A small-molecule ligand and the protein it binds are described below.
Small molecule (SMILES): CC(=O)N[C@H]1[C@H](O[C@H]2[C@H](O)[C@@H](NC(C)=O)CO[C@@H]2CO)O[C@H](CO)[C@@H](O)[C@@H]1O

Binding-site contacts:
Ligand atom O4 contacts residue LEU896 of chain 1.A at 3.8 Å.
Ligand atom C2 contacts residue GLN1045 of chain 1.A at 4.2 Å.
Ligand atom C4 contacts residue ASN691 of chain 1.A at 4.2 Å.
Ligand atom C2 contacts residue ASN691 of chain 1.A at 2.5 Å.
Ligand atom C1 contacts residue ASN691 of chain 1.A at 1.4 Å.
Ligand atom C7 contacts residue ASN691 of chain 1.A at 3.6 Å.
Ligand atom N2 contacts residue ASN691 of chain 1.A at 3.0 Å (h-bond).
Ligand atom O6 contacts residue PHE692 of chain 1.A at 4.0 Å.
Ligand atom O6 contacts residue GLN900 of chain 1.A at 4.1 Å.
Ligand atom O5 contacts residue GLN1045 of chain 1.A at 4.0 Å.
Ligand atom C5 contacts residue LEU896 of chain 1.A at 4.2 Å (hydrophobic).
Ligand atom O7 contacts residue LEU896 of chain 1.A at 3.5 Å.
Ligand atom C3 contacts residue LEU896 of chain 1.A at 4.5 Å (hydrophobic).
Ligand atom O7 contacts residue GLN1045 of chain 1.A at 4.0 Å.
Ligand atom O7 contacts residue ASN691 of chain 1.A at 3.7 Å.
Ligand atom O5 contacts residue ASN691 of chain 1.A at 2.3 Å (h-bond).
Ligand atom C5 contacts residue ASN691 of chain 1.A at 3.6 Å.
Ligand atom C3 contacts residue ASN691 of chain 1.A at 3.8 Å.
Ligand atom C1 contacts residue GLN1045 of chain 1.A at 3.9 Å.
Ligand atom C7 contacts residue LEU896 of chain 1.A at 4.1 Å (hydrophobic).

Sequence of chain 1.A:
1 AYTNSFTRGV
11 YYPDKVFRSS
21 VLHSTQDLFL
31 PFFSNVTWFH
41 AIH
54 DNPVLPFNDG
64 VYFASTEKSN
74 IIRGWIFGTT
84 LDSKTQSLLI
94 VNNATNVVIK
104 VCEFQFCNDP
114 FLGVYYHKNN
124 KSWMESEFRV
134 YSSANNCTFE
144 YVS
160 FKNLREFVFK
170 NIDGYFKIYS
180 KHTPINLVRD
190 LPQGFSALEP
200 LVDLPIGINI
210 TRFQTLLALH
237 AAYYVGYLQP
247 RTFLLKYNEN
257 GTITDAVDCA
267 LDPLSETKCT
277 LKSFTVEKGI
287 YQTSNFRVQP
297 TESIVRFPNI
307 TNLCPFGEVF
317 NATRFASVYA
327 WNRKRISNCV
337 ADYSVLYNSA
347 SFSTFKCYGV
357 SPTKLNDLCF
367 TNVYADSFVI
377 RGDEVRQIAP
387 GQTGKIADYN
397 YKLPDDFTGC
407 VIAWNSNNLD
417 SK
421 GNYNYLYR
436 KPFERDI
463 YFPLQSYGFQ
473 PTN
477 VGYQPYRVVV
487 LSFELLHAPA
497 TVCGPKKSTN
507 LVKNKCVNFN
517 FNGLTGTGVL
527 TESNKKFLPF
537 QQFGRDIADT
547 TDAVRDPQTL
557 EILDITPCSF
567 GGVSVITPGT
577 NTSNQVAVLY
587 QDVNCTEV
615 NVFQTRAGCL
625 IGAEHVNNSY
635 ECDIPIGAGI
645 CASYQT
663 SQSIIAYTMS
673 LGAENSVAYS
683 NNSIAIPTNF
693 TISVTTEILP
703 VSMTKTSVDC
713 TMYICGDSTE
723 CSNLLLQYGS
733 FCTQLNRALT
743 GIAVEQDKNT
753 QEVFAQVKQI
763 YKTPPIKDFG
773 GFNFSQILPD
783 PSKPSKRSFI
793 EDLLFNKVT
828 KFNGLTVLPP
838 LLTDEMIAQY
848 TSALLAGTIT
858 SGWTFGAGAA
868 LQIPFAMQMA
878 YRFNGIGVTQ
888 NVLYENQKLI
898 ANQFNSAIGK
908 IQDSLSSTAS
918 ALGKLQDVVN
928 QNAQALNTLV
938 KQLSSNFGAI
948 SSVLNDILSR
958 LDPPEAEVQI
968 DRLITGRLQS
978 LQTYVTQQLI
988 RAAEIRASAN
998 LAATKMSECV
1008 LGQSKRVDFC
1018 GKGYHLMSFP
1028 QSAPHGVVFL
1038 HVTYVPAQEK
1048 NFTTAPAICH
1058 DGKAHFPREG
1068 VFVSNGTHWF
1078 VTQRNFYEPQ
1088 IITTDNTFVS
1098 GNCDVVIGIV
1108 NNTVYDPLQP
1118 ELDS